Binding-site contacts:
Ligand atom O6 contacts residue PRO79 of chain 1.C at 4.3 Å.
Ligand atom C2 contacts residue ASN219 of chain 1.C at 2.4 Å.
Ligand atom C5 contacts residue PHE80 of chain 1.C at 4.3 Å (hydrophobic).
Ligand atom C1 contacts residue ASN219 of chain 1.C at 1.4 Å.
Ligand atom O5 contacts residue PHE80 of chain 1.C at 3.7 Å.
Ligand atom C3 contacts residue ASN219 of chain 1.C at 3.8 Å.
Ligand atom C7 contacts residue ARG82 of chain 1.C at 4.5 Å.
Ligand atom C8 contacts residue GLN217 of chain 1.C at 3.1 Å.
Ligand atom O6 contacts residue PHE80 of chain 1.C at 3.5 Å.
Ligand atom C8 contacts residue ASN219 of chain 1.C at 3.0 Å.
Ligand atom C6 contacts residue PHE80 of chain 1.C at 3.8 Å (hydrophobic).
Ligand atom C7 contacts residue ASN219 of chain 1.C at 3.0 Å.
Ligand atom O5 contacts residue ARG82 of chain 1.C at 4.3 Å.
Ligand atom C8 contacts residue PRO83 of chain 1.C at 3.8 Å (hydrophobic).
Ligand atom C2 contacts residue ARG82 of chain 1.C at 4.2 Å.
Ligand atom C1 contacts residue ARG82 of chain 1.C at 4.1 Å.
Ligand atom C7 contacts residue GLN217 of chain 1.C at 4.4 Å.
Ligand atom C5 contacts residue ASN219 of chain 1.C at 3.7 Å.
Ligand atom O5 contacts residue ASN219 of chain 1.C at 2.4 Å (h-bond).
Ligand atom C7 contacts residue PRO83 of chain 1.C at 4.0 Å (hydrophobic).
Ligand atom O7 contacts residue ASN219 of chain 1.C at 3.8 Å.
Ligand atom N2 contacts residue ASN219 of chain 1.C at 2.9 Å (h-bond).
Ligand atom C4 contacts residue ASN219 of chain 1.C at 4.2 Å.
Ligand atom O7 contacts residue ARG82 of chain 1.C at 4.3 Å.
Ligand atom O7 contacts residue PRO83 of chain 1.C at 3.8 Å.

Sequence of chain 1.C:
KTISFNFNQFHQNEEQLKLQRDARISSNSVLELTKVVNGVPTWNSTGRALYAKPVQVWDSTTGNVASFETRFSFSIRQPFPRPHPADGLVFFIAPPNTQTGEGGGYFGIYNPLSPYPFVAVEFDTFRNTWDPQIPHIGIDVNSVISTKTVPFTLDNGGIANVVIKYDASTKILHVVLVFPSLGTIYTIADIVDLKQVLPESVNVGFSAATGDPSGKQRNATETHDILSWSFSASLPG

A protein and the small-molecule ligand that binds it are described below.
Small molecule (SMILES): CC(=O)N[C@H]1[C@H](O[C@H]2[C@H](O[C@@H]3O[C@@H](C)[C@@H](O)[C@@H](O)[C@@H]3O)[C@@H](NC(C)=O)CO[C@@H]2CO)O[C@H](CO)[C@@H](O[C@@H]2O[C@H](CO)[C@@H](O)[C@H](O)[C@@H]2O)[C@@H]1O